The protein below binds the small molecule below.
Small molecule (SMILES): COC(=O)c1ccc(-c2cccc(-c3ccc(C(=O)OC)cc3)c2NNC(=O)CCCC[C@@H]2SC[C@@H]3NC(=O)N[C@@H]32)cc1

Sequence of chain 1.B:
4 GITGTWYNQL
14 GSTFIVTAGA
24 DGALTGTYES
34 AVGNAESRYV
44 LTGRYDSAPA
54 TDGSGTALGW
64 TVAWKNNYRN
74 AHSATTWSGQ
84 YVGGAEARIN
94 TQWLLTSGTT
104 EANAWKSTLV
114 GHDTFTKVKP

Binding-site contacts:
Ligand atom O contacts residue TRP67 of chain 1.B at 3.3 Å.
Ligand atom C31 contacts residue ASP116 of chain 1.B at 3.7 Å.
Ligand atom C31 contacts residue SER15 of chain 1.B at 3.7 Å.
Ligand atom C11 contacts residue ARG72 of chain 1.B at 3.6 Å.
Ligand atom C12 contacts residue ARG72 of chain 1.B at 3.6 Å.
Ligand atom O1 contacts residue ALA74 of chain 1.B at 3.7 Å.
Ligand atom O5 contacts residue ASN11 of chain 1.B at 3.0 Å (h-bond).
Ligand atom N3 contacts residue LEU13 of chain 1.B at 3.7 Å.
Ligand atom C2 contacts residue TRP108 of chain 2.A at 3.7 Å (hydrophobic).
Ligand atom C1 contacts residue TRP96 of chain 1.B at 3.4 Å (hydrophobic).
Ligand atom C29 contacts residue TYR31 of chain 1.B at 3.3 Å (hydrophobic).
Ligand atom O5 contacts residue TYR31 of chain 1.B at 2.8 Å (h-bond).
Ligand atom O contacts residue ALA74 of chain 1.B at 3.5 Å.
Ligand atom C31 contacts residue TYR31 of chain 1.B at 3.6 Å (hydrophobic).
Ligand atom N2 contacts residue LEU13 of chain 1.B at 3.7 Å.
Ligand atom C21 contacts residue ASN73 of chain 1.B at 3.2 Å.
Ligand atom C7 contacts residue ALA74 of chain 1.B at 3.6 Å (hydrophobic).
Ligand atom N3 contacts residue ASP116 of chain 1.B at 2.8 Å (salt-bridge).
Ligand atom C20 contacts residue ASN73 of chain 1.B at 3.0 Å.
Ligand atom C31 contacts residue LEU13 of chain 1.B at 3.6 Å (hydrophobic).
Ligand atom C10 contacts residue ARG72 of chain 1.B at 3.5 Å.
Ligand atom O4 contacts residue SER33 of chain 1.B at 3.3 Å.
Ligand atom S contacts residue TRP67 of chain 1.B at 3.5 Å.
Ligand atom O4 contacts residue TRP67 of chain 1.B at 3.6 Å.
Ligand atom C29 contacts residue SER15 of chain 1.B at 3.6 Å.
Ligand atom C19 contacts residue ARG72 of chain 1.B at 3.4 Å.
Ligand atom C13 contacts residue ARG72 of chain 1.B at 3.7 Å.
Ligand atom N contacts residue ALA74 of chain 1.B at 3.7 Å.
Ligand atom C9 contacts residue ARG72 of chain 1.B at 3.7 Å.
Ligand atom C29 contacts residue TRP67 of chain 1.B at 3.5 Å (hydrophobic).
Ligand atom C31 contacts residue ASN11 of chain 1.B at 3.7 Å.
Ligand atom C29 contacts residue SER33 of chain 1.B at 3.5 Å.
Ligand atom O5 contacts residue SER15 of chain 1.B at 2.7 Å (h-bond).
Ligand atom S contacts residue THR78 of chain 1.B at 3.3 Å (h-bond).
Ligand atom C29 contacts residue GLU32 of chain 1.B at 3.7 Å.
Ligand atom O1 contacts residue ASN73 of chain 1.B at 3.2 Å (h-bond).
Ligand atom O2 contacts residue ASN73 of chain 1.B at 3.1 Å (h-bond).
Ligand atom C17 contacts residue ASN73 of chain 1.B at 3.6 Å.
Ligand atom C16 contacts residue ALA74 of chain 1.B at 3.6 Å (hydrophobic).
Ligand atom C28 contacts residue SER33 of chain 1.B at 3.5 Å.

Sequence of chain 2.A:
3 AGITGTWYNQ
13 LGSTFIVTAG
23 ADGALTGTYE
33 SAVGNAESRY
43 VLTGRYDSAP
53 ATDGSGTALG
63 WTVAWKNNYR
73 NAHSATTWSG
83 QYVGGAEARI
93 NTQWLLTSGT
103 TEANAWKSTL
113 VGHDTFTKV